Sequence of chain 1.A:
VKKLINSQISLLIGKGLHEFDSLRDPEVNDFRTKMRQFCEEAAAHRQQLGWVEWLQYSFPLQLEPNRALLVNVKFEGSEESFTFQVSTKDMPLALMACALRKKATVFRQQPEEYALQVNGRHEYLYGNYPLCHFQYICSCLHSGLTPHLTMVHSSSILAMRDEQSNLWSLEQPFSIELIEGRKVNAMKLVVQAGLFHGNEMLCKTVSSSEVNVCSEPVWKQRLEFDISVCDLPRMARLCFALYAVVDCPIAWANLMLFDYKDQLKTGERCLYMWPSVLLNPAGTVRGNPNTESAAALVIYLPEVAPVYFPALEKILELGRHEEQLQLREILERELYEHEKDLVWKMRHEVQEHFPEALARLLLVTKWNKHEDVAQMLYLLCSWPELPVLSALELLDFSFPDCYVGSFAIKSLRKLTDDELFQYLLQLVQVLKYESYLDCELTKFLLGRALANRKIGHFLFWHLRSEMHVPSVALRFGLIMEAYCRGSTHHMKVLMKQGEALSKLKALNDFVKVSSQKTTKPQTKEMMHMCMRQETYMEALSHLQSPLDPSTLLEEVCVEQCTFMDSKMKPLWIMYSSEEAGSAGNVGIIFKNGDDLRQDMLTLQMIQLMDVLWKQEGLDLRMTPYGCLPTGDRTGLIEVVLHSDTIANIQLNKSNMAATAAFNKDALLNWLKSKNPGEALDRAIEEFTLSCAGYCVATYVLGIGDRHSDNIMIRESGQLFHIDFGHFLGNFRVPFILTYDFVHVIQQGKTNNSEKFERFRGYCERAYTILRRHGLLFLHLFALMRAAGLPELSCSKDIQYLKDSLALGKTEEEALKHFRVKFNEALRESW

This protein binds this small molecule.
Small molecule (SMILES): Cn1nc(-c2cnc(N)c(-n3ccc(C(N)=O)n3)n2)nc1C1(c2ccccc2)CC1

Binding-site contacts:
Ligand atom C14 contacts residue TRP655 of chain 1.A at 3.4 Å (hydrophobic).
Ligand atom O30 contacts residue ILE720 of chain 1.A at 3.7 Å.
Ligand atom N23 contacts residue ILE805 of chain 1.A at 3.6 Å.
Ligand atom N21 contacts residue GLU721 of chain 1.A at 3.8 Å.
Ligand atom N28 contacts residue GLU721 of chain 1.A at 3.0 Å (salt-bridge).
Ligand atom C7 contacts residue VAL723 of chain 1.A at 3.4 Å (hydrophobic).
Ligand atom C18 contacts residue ASN731 of chain 1.A at 3.4 Å.
Ligand atom N21 contacts residue VAL723 of chain 1.A at 2.9 Å (h-bond).
Ligand atom N24 contacts residue TRP655 of chain 1.A at 3.7 Å.
Ligand atom C6 contacts residue ILE805 of chain 1.A at 3.8 Å (hydrophobic).
Ligand atom N29 contacts residue ASP806 of chain 1.A at 3.4 Å (salt-bridge).
Ligand atom N22 contacts residue MET795 of chain 1.A at 3.7 Å.
Ligand atom N28 contacts residue TYR708 of chain 1.A at 3.7 Å.
Ligand atom N26 contacts residue ILE672 of chain 1.A at 3.6 Å.
Ligand atom C1 contacts residue MET647 of chain 1.A at 3.8 Å (hydrophobic).
Ligand atom C20 contacts residue SER726 of chain 1.A at 3.4 Å.
Ligand atom C10 contacts residue MET795 of chain 1.A at 3.6 Å (hydrophobic).
Ligand atom C14 contacts residue MET795 of chain 1.A at 3.4 Å (hydrophobic).
Ligand atom N29 contacts residue ILE720 of chain 1.A at 3.8 Å.
Ligand atom C13 contacts residue GLU721 of chain 1.A at 3.8 Å.
Ligand atom C1 contacts residue THR645 of chain 1.A at 3.7 Å.
Ligand atom N23 contacts residue ILE720 of chain 1.A at 3.9 Å.
Ligand atom N25 contacts residue MET795 of chain 1.A at 3.7 Å.
Ligand atom C13 contacts residue ILE672 of chain 1.A at 3.7 Å (hydrophobic).
Ligand atom C2 contacts residue TRP655 of chain 1.A at 3.5 Å (hydrophobic).
Ligand atom C2 contacts residue MET647 of chain 1.A at 3.8 Å (hydrophobic).
Ligand atom N28 contacts residue ILE720 of chain 1.A at 3.6 Å.
Ligand atom N29 contacts residue TYR708 of chain 1.A at 2.9 Å (h-bond).
Ligand atom C4 contacts residue TRP655 of chain 1.A at 3.6 Å (hydrophobic).
Ligand atom N25 contacts residue TRP655 of chain 1.A at 3.2 Å.
Ligand atom O30 contacts residue ASP806 of chain 1.A at 3.5 Å.
Ligand atom N21 contacts residue VAL722 of chain 1.A at 3.7 Å.
Ligand atom C18 contacts residue ASP727 of chain 1.A at 3.3 Å.
Ligand atom C10 contacts residue TRP655 of chain 1.A at 3.6 Å (hydrophobic).
Ligand atom C17 contacts residue ASN731 of chain 1.A at 3.7 Å.
Ligand atom N24 contacts residue MET795 of chain 1.A at 3.8 Å.
Ligand atom C12 contacts residue ILE672 of chain 1.A at 3.5 Å (hydrophobic).
Ligand atom N27 contacts residue TRP655 of chain 1.A at 3.6 Å.
Ligand atom C16 contacts residue ILE720 of chain 1.A at 3.7 Å (hydrophobic).
Ligand atom C16 contacts residue ASP806 of chain 1.A at 3.5 Å.